A small-molecule ligand and the protein it binds are described below.
Small molecule (SMILES): CC(=O)N[C@@H]1[C@@H](O)[C@H](O)[C@@H](CO)O[C@H]1O

Sequence of chain 1.B:
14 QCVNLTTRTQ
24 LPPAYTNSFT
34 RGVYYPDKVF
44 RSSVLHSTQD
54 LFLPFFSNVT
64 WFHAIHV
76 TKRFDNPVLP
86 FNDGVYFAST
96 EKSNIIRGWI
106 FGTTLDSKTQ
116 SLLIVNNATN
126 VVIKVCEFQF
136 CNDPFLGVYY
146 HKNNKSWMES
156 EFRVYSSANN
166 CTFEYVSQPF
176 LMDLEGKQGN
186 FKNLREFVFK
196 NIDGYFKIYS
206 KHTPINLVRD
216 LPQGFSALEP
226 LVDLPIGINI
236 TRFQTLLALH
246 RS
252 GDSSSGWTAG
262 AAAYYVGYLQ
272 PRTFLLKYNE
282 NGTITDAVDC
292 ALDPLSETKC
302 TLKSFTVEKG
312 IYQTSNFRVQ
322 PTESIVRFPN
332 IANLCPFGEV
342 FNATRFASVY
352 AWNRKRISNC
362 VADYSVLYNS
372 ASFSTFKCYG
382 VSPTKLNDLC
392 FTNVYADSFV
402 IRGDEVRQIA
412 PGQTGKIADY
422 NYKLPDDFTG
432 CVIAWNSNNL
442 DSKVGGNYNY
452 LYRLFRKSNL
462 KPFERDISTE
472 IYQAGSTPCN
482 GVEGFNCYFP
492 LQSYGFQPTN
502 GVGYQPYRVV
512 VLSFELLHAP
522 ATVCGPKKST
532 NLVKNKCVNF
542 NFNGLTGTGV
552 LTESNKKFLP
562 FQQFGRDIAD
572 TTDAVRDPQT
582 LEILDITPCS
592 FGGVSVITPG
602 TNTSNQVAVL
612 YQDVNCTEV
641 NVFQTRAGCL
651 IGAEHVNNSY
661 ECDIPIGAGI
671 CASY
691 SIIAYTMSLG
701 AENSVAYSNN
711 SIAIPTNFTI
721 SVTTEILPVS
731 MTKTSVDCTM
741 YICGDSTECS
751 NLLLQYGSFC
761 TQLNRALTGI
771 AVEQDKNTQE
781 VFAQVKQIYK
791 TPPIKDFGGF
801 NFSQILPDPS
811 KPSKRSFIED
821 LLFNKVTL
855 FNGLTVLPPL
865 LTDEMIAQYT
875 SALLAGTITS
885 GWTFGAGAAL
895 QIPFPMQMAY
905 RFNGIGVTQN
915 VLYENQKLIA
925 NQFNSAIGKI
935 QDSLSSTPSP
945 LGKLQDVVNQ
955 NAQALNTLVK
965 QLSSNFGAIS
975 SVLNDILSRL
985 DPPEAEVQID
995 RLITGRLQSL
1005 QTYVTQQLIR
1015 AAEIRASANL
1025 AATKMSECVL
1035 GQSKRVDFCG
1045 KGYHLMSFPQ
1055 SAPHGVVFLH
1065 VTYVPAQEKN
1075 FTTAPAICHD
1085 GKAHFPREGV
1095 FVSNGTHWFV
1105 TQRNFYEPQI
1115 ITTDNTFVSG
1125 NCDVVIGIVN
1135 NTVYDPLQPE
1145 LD

Binding-site contacts:
Ligand atom O5 contacts residue ASP796 of chain 1.C at 3.6 Å (salt-bridge).
Ligand atom C8 contacts residue ASN709 of chain 1.B at 4.3 Å.
Ligand atom C2 contacts residue ASN709 of chain 1.B at 2.4 Å.
Ligand atom C1 contacts residue ASN709 of chain 1.B at 1.4 Å.
Ligand atom C5 contacts residue ASN709 of chain 1.B at 3.7 Å.
Ligand atom O7 contacts residue ASP796 of chain 1.C at 4.4 Å.
Ligand atom C2 contacts residue ASP796 of chain 1.C at 4.4 Å.
Ligand atom C7 contacts residue ASN709 of chain 1.B at 3.2 Å.
Ligand atom C4 contacts residue ASN709 of chain 1.B at 4.2 Å.
Ligand atom C3 contacts residue ASN709 of chain 1.B at 3.8 Å.
Ligand atom O5 contacts residue ASN709 of chain 1.B at 2.4 Å (h-bond).
Ligand atom C8 contacts residue GLY1131 of chain 1.B at 3.8 Å.
Ligand atom O6 contacts residue ASP796 of chain 1.C at 3.8 Å.
Ligand atom O7 contacts residue ASN709 of chain 1.B at 3.2 Å (h-bond).
Ligand atom C1 contacts residue ASP796 of chain 1.C at 4.0 Å.
Ligand atom C8 contacts residue ILE1130 of chain 1.B at 4.3 Å (hydrophobic).
Ligand atom N2 contacts residue ASN709 of chain 1.B at 2.9 Å (h-bond).

Sequence of chain 1.C:
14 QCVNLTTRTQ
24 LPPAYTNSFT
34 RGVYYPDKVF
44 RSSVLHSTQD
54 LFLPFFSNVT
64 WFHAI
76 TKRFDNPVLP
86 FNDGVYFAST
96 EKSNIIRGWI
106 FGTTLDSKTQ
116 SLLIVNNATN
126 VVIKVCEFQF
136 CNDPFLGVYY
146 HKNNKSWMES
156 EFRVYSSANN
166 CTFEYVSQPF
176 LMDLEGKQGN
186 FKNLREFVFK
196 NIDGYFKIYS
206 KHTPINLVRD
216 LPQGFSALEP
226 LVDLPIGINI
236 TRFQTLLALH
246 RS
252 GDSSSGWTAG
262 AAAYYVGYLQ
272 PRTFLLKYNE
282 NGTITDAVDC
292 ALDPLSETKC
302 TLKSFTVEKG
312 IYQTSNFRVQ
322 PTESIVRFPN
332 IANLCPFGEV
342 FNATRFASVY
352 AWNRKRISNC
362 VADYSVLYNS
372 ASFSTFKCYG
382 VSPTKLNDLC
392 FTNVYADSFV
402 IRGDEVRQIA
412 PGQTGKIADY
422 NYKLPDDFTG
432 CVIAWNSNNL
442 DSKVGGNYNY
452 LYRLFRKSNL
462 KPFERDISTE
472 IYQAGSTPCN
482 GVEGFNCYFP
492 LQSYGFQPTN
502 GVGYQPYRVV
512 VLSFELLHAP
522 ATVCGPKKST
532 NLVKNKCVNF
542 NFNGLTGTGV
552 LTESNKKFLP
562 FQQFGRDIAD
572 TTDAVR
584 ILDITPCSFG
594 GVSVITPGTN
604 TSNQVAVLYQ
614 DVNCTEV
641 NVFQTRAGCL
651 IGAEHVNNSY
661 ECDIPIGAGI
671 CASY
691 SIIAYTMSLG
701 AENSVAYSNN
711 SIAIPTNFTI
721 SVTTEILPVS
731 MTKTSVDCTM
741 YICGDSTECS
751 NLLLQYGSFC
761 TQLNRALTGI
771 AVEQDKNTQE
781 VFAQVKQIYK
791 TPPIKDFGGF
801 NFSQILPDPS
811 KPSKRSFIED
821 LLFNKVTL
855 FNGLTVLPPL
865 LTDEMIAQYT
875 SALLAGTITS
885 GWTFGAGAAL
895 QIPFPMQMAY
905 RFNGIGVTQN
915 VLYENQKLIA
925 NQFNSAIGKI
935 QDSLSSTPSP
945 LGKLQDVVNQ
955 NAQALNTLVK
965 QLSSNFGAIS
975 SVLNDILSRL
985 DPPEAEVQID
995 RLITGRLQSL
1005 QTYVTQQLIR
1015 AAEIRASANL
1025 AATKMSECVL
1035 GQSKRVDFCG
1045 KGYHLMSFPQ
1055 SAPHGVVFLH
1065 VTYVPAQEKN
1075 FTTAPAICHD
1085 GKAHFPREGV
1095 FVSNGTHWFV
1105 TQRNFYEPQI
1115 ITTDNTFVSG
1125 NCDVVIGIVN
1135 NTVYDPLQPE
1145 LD